Binding-site contacts:
Ligand atom C5 contacts residue SER349 of chain 1.A at 3.9 Å.
Ligand atom C1 contacts residue ASN347 of chain 1.A at 1.4 Å.
Ligand atom C3 contacts residue ASN347 of chain 1.A at 3.8 Å.
Ligand atom O5 contacts residue ASN347 of chain 1.A at 2.4 Å (h-bond).
Ligand atom O7 contacts residue ASN347 of chain 1.A at 3.0 Å (h-bond).
Ligand atom C1 contacts residue SER349 of chain 1.A at 4.2 Å.
Ligand atom N2 contacts residue ARG377 of chain 1.A at 4.4 Å.
Ligand atom C5 contacts residue ASN347 of chain 1.A at 3.7 Å.
Ligand atom N2 contacts residue ASN347 of chain 1.A at 3.0 Å (h-bond).
Ligand atom C7 contacts residue ASN347 of chain 1.A at 3.1 Å.
Ligand atom O5 contacts residue SER349 of chain 1.A at 3.9 Å.
Ligand atom C8 contacts residue ASN347 of chain 1.A at 3.8 Å.
Ligand atom C5 contacts residue GLN324 of chain 1.A at 4.2 Å.
Ligand atom C6 contacts residue ASP350 of chain 1.A at 3.9 Å.
Ligand atom C4 contacts residue ASN347 of chain 1.A at 4.2 Å.
Ligand atom C7 contacts residue ARG377 of chain 1.A at 4.5 Å.
Ligand atom C6 contacts residue SER349 of chain 1.A at 3.8 Å.
Ligand atom C2 contacts residue ASN347 of chain 1.A at 2.5 Å.
Ligand atom O5 contacts residue ASP350 of chain 1.A at 3.9 Å.
Ligand atom C8 contacts residue ARG377 of chain 1.A at 3.5 Å.

The protein below binds the small molecule below.
Small molecule (SMILES): CC(=O)N[C@@H]1[C@@H](O)[C@H](O)[C@@H](CO)O[C@H]1O

Sequence of chain 1.A:
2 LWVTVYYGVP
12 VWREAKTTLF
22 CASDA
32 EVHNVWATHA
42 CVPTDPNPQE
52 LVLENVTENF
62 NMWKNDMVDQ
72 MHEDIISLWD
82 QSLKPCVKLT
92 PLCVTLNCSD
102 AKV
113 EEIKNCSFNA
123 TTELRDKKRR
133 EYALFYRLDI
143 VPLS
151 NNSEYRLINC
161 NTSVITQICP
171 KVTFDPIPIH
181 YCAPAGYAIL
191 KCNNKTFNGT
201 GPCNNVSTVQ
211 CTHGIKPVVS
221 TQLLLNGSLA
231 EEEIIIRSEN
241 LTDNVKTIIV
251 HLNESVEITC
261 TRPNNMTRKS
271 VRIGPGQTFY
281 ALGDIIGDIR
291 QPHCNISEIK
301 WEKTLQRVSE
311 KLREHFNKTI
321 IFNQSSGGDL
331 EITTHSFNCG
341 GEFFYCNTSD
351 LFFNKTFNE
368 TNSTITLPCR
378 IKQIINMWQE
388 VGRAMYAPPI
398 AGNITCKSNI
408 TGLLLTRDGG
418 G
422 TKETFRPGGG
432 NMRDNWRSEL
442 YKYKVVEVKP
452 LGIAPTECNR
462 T